Binding-site contacts:
Ligand atom C6 contacts residue ASP96 of chain 1.C at 4.0 Å.
Ligand atom O5 contacts residue SER22 of chain 1.C at 3.3 Å (h-bond).
Ligand atom C3 contacts residue ASP101 of chain 1.C at 4.2 Å.
Ligand atom O5 contacts residue SER23 of chain 1.C at 3.0 Å (h-bond).
Ligand atom O4 contacts residue GLY97 of chain 1.C at 3.9 Å.
Ligand atom C4 contacts residue ASP96 of chain 1.C at 3.3 Å.
Ligand atom C4 contacts residue CA1 of chain 1.M at 3.8 Å.
Ligand atom O4 contacts residue GLU95 of chain 1.C at 3.4 Å (salt-bridge).
Ligand atom C5 contacts residue SER22 of chain 1.C at 3.3 Å.
Ligand atom O2 contacts residue ASP104 of chain 1.C at 3.9 Å.
Ligand atom C2 contacts residue ASP99 of chain 1.C at 3.8 Å.
Ligand atom C4 contacts residue ASP104 of chain 1.C at 3.3 Å.
Ligand atom O3 contacts residue CA1 of chain 1.M at 2.5 Å.
Ligand atom C1M contacts residue SER23 of chain 1.C at 3.8 Å.
Ligand atom O3 contacts residue ASP104 of chain 1.C at 3.1 Å (salt-bridge).
Ligand atom C5 contacts residue SER23 of chain 1.C at 4.0 Å.
Ligand atom C1M contacts residue GLY114 of chain 1.B at 3.8 Å.
Ligand atom C2 contacts residue GLY114 of chain 1.B at 3.5 Å.
Ligand atom C3 contacts residue CA1 of chain 1.M at 3.4 Å.
Ligand atom O4 contacts residue ASP104 of chain 1.C at 3.2 Å (salt-bridge).
Ligand atom O3 contacts residue CA1 of chain 1.O at 2.5 Å.
Ligand atom C4 contacts residue CA1 of chain 1.O at 3.3 Å.
Ligand atom C1 contacts residue SER23 of chain 1.C at 4.0 Å.
Ligand atom O4 contacts residue ASP99 of chain 1.C at 3.7 Å.
Ligand atom C4 contacts residue SER22 of chain 1.C at 3.5 Å.
Ligand atom C3 contacts residue ASP99 of chain 1.C at 3.1 Å.
Ligand atom O2 contacts residue CA1 of chain 1.M at 2.5 Å.
Ligand atom O4 contacts residue CA1 of chain 1.O at 2.5 Å.
Ligand atom O4 contacts residue ASP96 of chain 1.C at 2.5 Å (salt-bridge).
Ligand atom O3 contacts residue ASP99 of chain 1.C at 2.4 Å (salt-bridge).
Ligand atom O2 contacts residue GLY114 of chain 1.B at 2.6 Å (h-bond).
Ligand atom O2 contacts residue ASN21 of chain 1.C at 3.2 Å (h-bond).
Ligand atom O2 contacts residue SER22 of chain 1.C at 3.4 Å.
Ligand atom C2 contacts residue CA1 of chain 1.M at 3.5 Å.
Ligand atom O7A contacts residue SER23 of chain 1.C at 3.4 Å (h-bond).
Ligand atom C5 contacts residue ASP96 of chain 1.C at 3.7 Å.
Ligand atom O3 contacts residue ASP101 of chain 1.C at 2.8 Å (salt-bridge).
Ligand atom C3 contacts residue CA1 of chain 1.O at 3.3 Å.
Ligand atom C3 contacts residue ASP104 of chain 1.C at 3.8 Å.
Ligand atom C7 contacts residue SER23 of chain 1.C at 3.5 Å.

Sequence of chain 1.B:
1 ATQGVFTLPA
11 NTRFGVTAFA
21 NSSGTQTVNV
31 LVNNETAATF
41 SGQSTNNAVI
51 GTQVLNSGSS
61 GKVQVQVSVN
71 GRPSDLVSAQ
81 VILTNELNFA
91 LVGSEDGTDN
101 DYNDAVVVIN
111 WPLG

This small molecule binds to this protein.
Small molecule (SMILES): C[C@@H]1O[C@@H](CC(=O)O)[C@@H](O)[C@H](O)[C@@H]1O

Sequence of chain 1.C:
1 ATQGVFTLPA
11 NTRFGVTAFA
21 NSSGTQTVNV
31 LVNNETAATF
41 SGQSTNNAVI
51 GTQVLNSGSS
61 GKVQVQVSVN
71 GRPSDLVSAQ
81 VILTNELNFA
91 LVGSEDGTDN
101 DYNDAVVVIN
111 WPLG